Sequence of chain 58.E:
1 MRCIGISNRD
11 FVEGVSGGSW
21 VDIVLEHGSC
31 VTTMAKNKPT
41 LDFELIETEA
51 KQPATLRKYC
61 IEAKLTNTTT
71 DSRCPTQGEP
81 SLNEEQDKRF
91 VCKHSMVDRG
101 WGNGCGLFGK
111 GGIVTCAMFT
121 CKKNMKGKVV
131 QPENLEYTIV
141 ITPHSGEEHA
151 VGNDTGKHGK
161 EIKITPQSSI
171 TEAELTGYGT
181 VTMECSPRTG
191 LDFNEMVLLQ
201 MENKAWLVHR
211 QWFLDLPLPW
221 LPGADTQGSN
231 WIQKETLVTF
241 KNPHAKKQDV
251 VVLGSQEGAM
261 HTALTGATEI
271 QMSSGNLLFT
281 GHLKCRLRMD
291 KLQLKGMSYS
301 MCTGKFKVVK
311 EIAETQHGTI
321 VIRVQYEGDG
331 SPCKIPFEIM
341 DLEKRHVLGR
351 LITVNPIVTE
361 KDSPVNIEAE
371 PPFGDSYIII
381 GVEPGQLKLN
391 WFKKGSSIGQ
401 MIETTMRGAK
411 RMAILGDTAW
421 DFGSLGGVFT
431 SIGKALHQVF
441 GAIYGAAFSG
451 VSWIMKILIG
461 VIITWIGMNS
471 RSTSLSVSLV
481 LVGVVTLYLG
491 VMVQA

Sequence of chain 58.G:
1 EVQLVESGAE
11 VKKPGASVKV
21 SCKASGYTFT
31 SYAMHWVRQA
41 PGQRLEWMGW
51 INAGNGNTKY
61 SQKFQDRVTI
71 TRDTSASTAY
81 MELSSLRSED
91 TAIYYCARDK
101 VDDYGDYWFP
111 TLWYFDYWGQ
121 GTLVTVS

This small molecule binds to this protein.
Small molecule (SMILES): CC(=O)N[C@@H]1[C@@H](O)[C@H](O)[C@@H](CO)O[C@H]1O

Binding-site contacts:
Ligand atom O7 contacts residue MET118 of chain 58.E at 3.9 Å.
Ligand atom O3 contacts residue ASP66 of chain 58.G at 3.8 Å.
Ligand atom C2 contacts residue GLN65 of chain 58.G at 3.4 Å.
Ligand atom O7 contacts residue ASN67 of chain 58.E at 4.1 Å.
Ligand atom C2 contacts residue ASN67 of chain 58.E at 2.5 Å.
Ligand atom C1 contacts residue GLN65 of chain 58.G at 3.7 Å.
Ligand atom C4 contacts residue ASP66 of chain 58.G at 3.8 Å.
Ligand atom N2 contacts residue GLN65 of chain 58.G at 4.4 Å.
Ligand atom O3 contacts residue GLN65 of chain 58.G at 3.2 Å.
Ligand atom O5 contacts residue TYR60 of chain 58.G at 3.5 Å.
Ligand atom C3 contacts residue ASP66 of chain 58.G at 4.3 Å.
Ligand atom O3 contacts residue ASN67 of chain 58.E at 4.4 Å.
Ligand atom C8 contacts residue ASN67 of chain 58.E at 3.6 Å.
Ligand atom C3 contacts residue ASN67 of chain 58.E at 3.8 Å.
Ligand atom C5 contacts residue TYR60 of chain 58.G at 4.2 Å (hydrophobic).
Ligand atom C4 contacts residue ASN67 of chain 58.E at 4.2 Å.
Ligand atom O5 contacts residue ASN67 of chain 58.E at 2.4 Å (h-bond).
Ligand atom C3 contacts residue GLN65 of chain 58.G at 4.1 Å.
Ligand atom N2 contacts residue ASN67 of chain 58.E at 3.1 Å (h-bond).
Ligand atom C7 contacts residue ASN67 of chain 58.E at 3.6 Å.
Ligand atom O5 contacts residue GLN65 of chain 58.G at 3.9 Å.
Ligand atom C6 contacts residue TYR60 of chain 58.G at 3.8 Å (hydrophobic).
Ligand atom O6 contacts residue ASP66 of chain 58.G at 2.8 Å (salt-bridge).
Ligand atom O7 contacts residue ARG89 of chain 58.E at 4.0 Å.
Ligand atom C6 contacts residue GLN65 of chain 58.G at 4.1 Å.
Ligand atom C8 contacts residue GLN65 of chain 58.G at 3.5 Å.
Ligand atom O4 contacts residue ASP66 of chain 58.G at 4.2 Å.
Ligand atom C1 contacts residue ASN67 of chain 58.E at 1.4 Å.
Ligand atom C5 contacts residue ASN67 of chain 58.E at 3.6 Å.
Ligand atom C6 contacts residue ASP66 of chain 58.G at 4.2 Å.
Ligand atom O6 contacts residue GLN65 of chain 58.G at 4.2 Å.